Sequence of chain 2.C:
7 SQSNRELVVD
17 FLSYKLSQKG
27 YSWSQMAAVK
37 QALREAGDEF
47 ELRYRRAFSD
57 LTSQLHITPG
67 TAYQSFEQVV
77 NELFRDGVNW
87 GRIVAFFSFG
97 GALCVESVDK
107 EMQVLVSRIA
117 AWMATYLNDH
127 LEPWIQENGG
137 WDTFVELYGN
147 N

Binding-site contacts:
Ligand atom OD1 contacts residue ASN85 of chain 2.C at 3.2 Å (h-bond).
Ligand atom OD1 contacts residue ARG88 of chain 2.C at 2.9 Å (salt-bridge).
Ligand atom CE contacts residue ARG88 of chain 2.C at 3.7 Å.
Ligand atom CG contacts residue PHE46 of chain 2.C at 3.7 Å (hydrophobic).
Ligand atom CB contacts residue TYR50 of chain 2.C at 3.6 Å (hydrophobic).
Ligand atom OD1 contacts residue ASN85 of chain 2.C at 3.7 Å.
Ligand atom CG contacts residue ARG88 of chain 2.C at 3.7 Å.
Ligand atom OD1 contacts residue TRP86 of chain 2.C at 3.6 Å.
Ligand atom C contacts residue TYR144 of chain 2.C at 3.6 Å (hydrophobic).
Ligand atom OD2 contacts residue ARG88 of chain 2.C at 3.0 Å (salt-bridge).
Ligand atom C contacts residue TYR144 of chain 2.C at 3.7 Å (hydrophobic).
Ligand atom CE2 contacts residue ALA42 of chain 2.C at 3.6 Å (hydrophobic).
Ligand atom CE contacts residue GLU78 of chain 2.C at 3.5 Å.
Ligand atom CG contacts residue LEU79 of chain 2.C at 3.6 Å (hydrophobic).
Ligand atom NH2 contacts residue LEU143 of chain 2.C at 3.7 Å.
Ligand atom CE2 contacts residue TYR144 of chain 2.C at 3.6 Å (hydrophobic).
Ligand atom N contacts residue PHE46 of chain 2.C at 3.7 Å.
Ligand atom CZ contacts residue ALA42 of chain 2.C at 3.6 Å (hydrophobic).
Ligand atom CB contacts residue GLN60 of chain 2.C at 3.6 Å.
Ligand atom O contacts residue TYR50 of chain 2.C at 3.7 Å.
Ligand atom CG contacts residue ASN85 of chain 2.C at 3.3 Å.
Ligand atom O contacts residue PHE46 of chain 2.C at 3.8 Å.
Ligand atom CD contacts residue TYR144 of chain 2.C at 3.6 Å (hydrophobic).
Ligand atom O contacts residue TYR144 of chain 2.C at 2.7 Å (h-bond).
Ligand atom CE1 contacts residue ARG52 of chain 2.C at 3.3 Å.
Ligand atom O contacts residue TYR50 of chain 2.C at 3.7 Å.
Ligand atom CA contacts residue TYR144 of chain 2.C at 3.5 Å (hydrophobic).
Ligand atom CB contacts residue ASN85 of chain 2.C at 3.4 Å.
Ligand atom C contacts residue PHE46 of chain 2.C at 3.5 Å (hydrophobic).
Ligand atom CB contacts residue PHE46 of chain 2.C at 3.7 Å (hydrophobic).
Ligand atom C contacts residue TYR50 of chain 2.C at 3.7 Å (hydrophobic).
Ligand atom CA contacts residue GLY87 of chain 2.C at 3.4 Å.
Ligand atom CD1 contacts residue TYR50 of chain 2.C at 3.7 Å (hydrophobic).
Ligand atom ND2 contacts residue ASN85 of chain 2.C at 3.5 Å.
Ligand atom O contacts residue GLY87 of chain 2.C at 3.2 Å.
Ligand atom CE1 contacts residue GLU45 of chain 2.C at 3.6 Å.
Ligand atom N contacts residue TYR144 of chain 2.C at 3.2 Å (h-bond).
Ligand atom CB contacts residue TYR144 of chain 2.C at 3.6 Å (hydrophobic).
Ligand atom OD1 contacts residue GLY87 of chain 2.C at 3.6 Å (h-bond).
Ligand atom NE contacts residue LEU143 of chain 2.C at 3.5 Å (h-bond).

The small molecule below binds the protein below.
Small molecule (SMILES): CC(=O)N[C@H]1CNC[C@@H]1C(=O)N[C@@H](C)C(=O)N[C@H]1CC=C[C@@H]1C(=O)N[C@@H](CCCN=C(N)N)C(=O)N[C@H]1CCC[C@@H]1C(=O)N[C@@H](CC(C)C)C(=O)N[C@H]1CCC[C@@H]1C(=O)N[C@@H](CCCCN)C(=O)N[C@H](CC(=O)NCC(=O)N[C@@H](CC(=O)O)C(=O)N[C@@H](C)C(=O)N[C@@H](Cc1ccccc1)C(=O)N[C@@H](CC(N)=O)C(=O)N[C@@H](CCCN=C(N)N)C(N)=O)CC(C)C